Sequence of chain 1.N:
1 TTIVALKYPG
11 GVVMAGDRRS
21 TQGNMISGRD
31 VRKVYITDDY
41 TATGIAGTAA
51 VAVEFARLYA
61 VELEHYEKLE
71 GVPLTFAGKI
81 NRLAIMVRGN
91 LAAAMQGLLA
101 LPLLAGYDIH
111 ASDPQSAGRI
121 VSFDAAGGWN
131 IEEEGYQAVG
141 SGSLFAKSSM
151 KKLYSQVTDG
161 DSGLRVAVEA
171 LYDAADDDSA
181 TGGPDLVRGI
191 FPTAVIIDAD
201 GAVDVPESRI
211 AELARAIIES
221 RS

Sequence of chain 1.P:
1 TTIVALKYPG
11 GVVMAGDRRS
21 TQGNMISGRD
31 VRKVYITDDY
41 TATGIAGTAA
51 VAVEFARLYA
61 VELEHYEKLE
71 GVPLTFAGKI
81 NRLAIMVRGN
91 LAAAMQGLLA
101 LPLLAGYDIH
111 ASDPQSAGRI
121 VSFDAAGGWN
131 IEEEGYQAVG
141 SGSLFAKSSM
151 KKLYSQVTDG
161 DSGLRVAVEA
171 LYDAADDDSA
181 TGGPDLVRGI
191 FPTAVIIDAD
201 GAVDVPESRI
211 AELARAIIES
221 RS

A small-molecule ligand and the protein it binds are described below.
Small molecule (SMILES): CC[C@H]1C(=O)N[C@](C=O)([C@@H](O)[C@@H]2C=CCCC2)[C@@]1(C)O

Binding-site contacts:
Ligand atom O6 contacts residue SER141 of chain 1.P at 4.0 Å.
Ligand atom C3 contacts residue THR21 of chain 1.P at 3.4 Å.
Ligand atom C7 contacts residue GLY47 of chain 1.P at 3.7 Å.
Ligand atom C17 contacts residue ALA52 of chain 1.P at 3.6 Å (hydrophobic).
Ligand atom C17 contacts residue ALA49 of chain 1.P at 3.9 Å (hydrophobic).
Ligand atom C16 contacts residue ILE45 of chain 1.P at 4.0 Å (hydrophobic).
Ligand atom C16 contacts residue GLY47 of chain 1.P at 3.3 Å.
Ligand atom O8 contacts residue GLY47 of chain 1.P at 3.8 Å.
Ligand atom C17 contacts residue ILE45 of chain 1.P at 3.7 Å (hydrophobic).
Ligand atom N9 contacts residue THR1 of chain 1.P at 3.8 Å.
Ligand atom C20 contacts residue ALA49 of chain 1.P at 3.6 Å (hydrophobic).
Ligand atom C10 contacts residue THR1 of chain 1.P at 2.5 Å.
Ligand atom O14 contacts residue ARG19 of chain 1.P at 3.8 Å.
Ligand atom C5 contacts residue ARG19 of chain 1.P at 3.8 Å.
Ligand atom C5 contacts residue THR1 of chain 1.P at 3.6 Å.
Ligand atom C2 contacts residue THR21 of chain 1.P at 3.0 Å.
Ligand atom C5 contacts residue ALA180 of chain 1.P at 3.3 Å (hydrophobic).
Ligand atom C10 contacts residue GLY47 of chain 1.P at 4.0 Å.
Ligand atom C16 contacts residue THR1 of chain 1.P at 3.6 Å.
Ligand atom C11 contacts residue THR1 of chain 1.P at 1.4 Å.
Ligand atom O14 contacts residue SER20 of chain 1.P at 3.2 Å.
Ligand atom C17 contacts residue GLY47 of chain 1.P at 3.9 Å.
Ligand atom C18 contacts residue LYS33 of chain 1.P at 3.8 Å.
Ligand atom N9 contacts residue GLY47 of chain 1.P at 2.9 Å (h-bond).
Ligand atom C13 contacts residue ARG19 of chain 1.P at 3.8 Å.
Ligand atom O6 contacts residue THR1 of chain 1.P at 2.8 Å (h-bond).
Ligand atom C4 contacts residue THR1 of chain 1.P at 3.2 Å.
Ligand atom C19 contacts residue ALA49 of chain 1.P at 3.8 Å (hydrophobic).
Ligand atom O12 contacts residue GLY47 of chain 1.P at 3.0 Å (h-bond).
Ligand atom C13 contacts residue THR1 of chain 1.P at 3.0 Å.
Ligand atom O6 contacts residue ALA180 of chain 1.P at 4.1 Å.
Ligand atom C19 contacts residue VAL31 of chain 1.P at 3.4 Å (hydrophobic).
Ligand atom C4 contacts residue THR21 of chain 1.P at 4.1 Å.
Ligand atom O12 contacts residue ALA46 of chain 1.P at 3.7 Å.
Ligand atom O14 contacts residue THR21 of chain 1.P at 3.6 Å (h-bond).
Ligand atom C11 contacts residue GLY47 of chain 1.P at 4.1 Å.
Ligand atom C15 contacts residue THR1 of chain 1.P at 3.8 Å.
Ligand atom O12 contacts residue THR1 of chain 1.P at 2.2 Å (h-bond).
Ligand atom C15 contacts residue GLY47 of chain 1.P at 3.5 Å.
Ligand atom C5 contacts residue THR21 of chain 1.P at 3.5 Å.